Sequence of chain 1.C:
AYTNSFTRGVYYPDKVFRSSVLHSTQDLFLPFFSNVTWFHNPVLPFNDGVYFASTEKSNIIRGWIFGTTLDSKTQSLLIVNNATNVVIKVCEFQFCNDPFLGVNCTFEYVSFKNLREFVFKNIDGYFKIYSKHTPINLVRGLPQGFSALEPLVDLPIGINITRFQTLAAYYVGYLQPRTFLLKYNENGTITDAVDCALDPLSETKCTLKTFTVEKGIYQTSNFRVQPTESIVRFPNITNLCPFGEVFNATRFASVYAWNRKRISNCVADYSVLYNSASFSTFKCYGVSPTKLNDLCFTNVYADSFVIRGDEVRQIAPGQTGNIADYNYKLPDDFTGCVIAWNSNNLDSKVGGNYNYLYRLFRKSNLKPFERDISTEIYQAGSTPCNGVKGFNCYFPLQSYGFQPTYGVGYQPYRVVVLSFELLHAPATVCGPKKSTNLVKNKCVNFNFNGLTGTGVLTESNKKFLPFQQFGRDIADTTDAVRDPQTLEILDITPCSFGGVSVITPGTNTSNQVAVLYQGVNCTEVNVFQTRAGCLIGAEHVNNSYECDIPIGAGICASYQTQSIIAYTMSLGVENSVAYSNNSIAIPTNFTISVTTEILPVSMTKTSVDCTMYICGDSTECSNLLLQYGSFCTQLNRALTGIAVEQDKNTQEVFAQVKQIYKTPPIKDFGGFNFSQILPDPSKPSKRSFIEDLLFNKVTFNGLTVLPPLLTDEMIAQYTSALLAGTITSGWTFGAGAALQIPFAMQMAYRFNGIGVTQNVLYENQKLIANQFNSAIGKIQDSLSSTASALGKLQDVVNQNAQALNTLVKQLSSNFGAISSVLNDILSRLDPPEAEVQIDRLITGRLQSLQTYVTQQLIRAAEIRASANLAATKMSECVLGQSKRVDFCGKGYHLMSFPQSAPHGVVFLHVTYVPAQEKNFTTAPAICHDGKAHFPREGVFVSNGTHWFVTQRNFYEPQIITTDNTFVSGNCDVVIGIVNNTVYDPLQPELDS

Binding-site contacts:
Ligand atom C5 contacts residue THR600 of chain 1.C at 3.9 Å.
Ligand atom C1 contacts residue GLU601 of chain 1.C at 4.5 Å.
Ligand atom C1 contacts residue THR600 of chain 1.C at 3.9 Å.
Ligand atom O7 contacts residue ASN598 of chain 1.C at 3.5 Å (h-bond).
Ligand atom C8 contacts residue GLN626 of chain 1.C at 4.1 Å.
Ligand atom O5 contacts residue ASN598 of chain 1.C at 2.3 Å (h-bond).
Ligand atom C2 contacts residue ASN598 of chain 1.C at 2.5 Å.
Ligand atom C4 contacts residue ASN598 of chain 1.C at 4.2 Å.
Ligand atom C6 contacts residue THR600 of chain 1.C at 3.7 Å.
Ligand atom C5 contacts residue ASN598 of chain 1.C at 3.6 Å.
Ligand atom C1 contacts residue ASN598 of chain 1.C at 1.4 Å.
Ligand atom O5 contacts residue GLU601 of chain 1.C at 4.2 Å.
Ligand atom N2 contacts residue ASN598 of chain 1.C at 3.0 Å (h-bond).
Ligand atom C3 contacts residue ASN598 of chain 1.C at 3.8 Å.
Ligand atom O5 contacts residue THR600 of chain 1.C at 3.0 Å (h-bond).
Ligand atom O7 contacts residue GLN626 of chain 1.C at 4.3 Å.
Ligand atom C8 contacts residue ASN598 of chain 1.C at 3.6 Å.
Ligand atom C7 contacts residue ASN598 of chain 1.C at 3.4 Å.

A protein and the small-molecule ligand that binds it are described below.
Small molecule (SMILES): CC(=O)N[C@@H]1[C@@H](O)[C@H](O)[C@@H](CO)O[C@H]1O